A small-molecule ligand and the protein it binds are described below.
Small molecule (SMILES): CC(=O)N[C@@H]1[C@@H](O)[C@H](O)[C@@H](CO)O[C@H]1O

Binding-site contacts:
Ligand atom N2 contacts residue ASN118 of chain 1.C at 3.2 Å (h-bond).
Ligand atom C8 contacts residue HIS167 of chain 1.C at 4.2 Å.
Ligand atom C2 contacts residue ASN118 of chain 1.C at 3.3 Å.
Ligand atom N2 contacts residue TRP168 of chain 1.C at 4.2 Å.
Ligand atom C7 contacts residue TRP168 of chain 1.C at 3.8 Å (hydrophobic).
Ligand atom O5 contacts residue ASN118 of chain 1.C at 3.6 Å (h-bond).
Ligand atom O7 contacts residue ASN118 of chain 1.C at 3.3 Å (h-bond).
Ligand atom C8 contacts residue ASN118 of chain 1.C at 3.0 Å.
Ligand atom C3 contacts residue TRP168 of chain 1.C at 4.3 Å (hydrophobic).
Ligand atom C8 contacts residue ASP166 of chain 1.C at 3.7 Å.
Ligand atom N2 contacts residue ASP166 of chain 1.C at 4.4 Å.
Ligand atom O3 contacts residue TRP168 of chain 1.C at 4.1 Å.
Ligand atom C7 contacts residue ASN118 of chain 1.C at 2.9 Å.
Ligand atom C1 contacts residue ASN118 of chain 1.C at 2.5 Å.
Ligand atom O7 contacts residue TRP168 of chain 1.C at 3.2 Å.
Ligand atom C8 contacts residue TRP168 of chain 1.C at 4.5 Å (hydrophobic).

Sequence of chain 1.C:
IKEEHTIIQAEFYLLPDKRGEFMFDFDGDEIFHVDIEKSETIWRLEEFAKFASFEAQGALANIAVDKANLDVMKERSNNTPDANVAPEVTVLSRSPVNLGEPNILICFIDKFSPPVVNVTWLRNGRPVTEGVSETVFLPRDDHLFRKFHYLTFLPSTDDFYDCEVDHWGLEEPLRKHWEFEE